Sequence of chain 3.A:
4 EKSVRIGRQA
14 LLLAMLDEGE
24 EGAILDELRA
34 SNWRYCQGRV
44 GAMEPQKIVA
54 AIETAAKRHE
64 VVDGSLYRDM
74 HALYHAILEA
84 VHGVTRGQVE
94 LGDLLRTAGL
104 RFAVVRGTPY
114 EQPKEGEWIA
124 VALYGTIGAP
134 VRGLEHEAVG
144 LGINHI

Sequence of chain 2.B:
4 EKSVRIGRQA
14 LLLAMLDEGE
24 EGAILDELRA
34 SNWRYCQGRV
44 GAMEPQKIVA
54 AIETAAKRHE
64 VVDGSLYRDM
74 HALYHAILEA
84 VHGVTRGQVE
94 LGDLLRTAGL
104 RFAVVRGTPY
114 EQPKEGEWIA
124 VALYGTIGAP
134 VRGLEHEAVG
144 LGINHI

Binding-site contacts:
Ligand atom CD2 contacts residue ALA132 of chain 3.B at 3.7 Å (hydrophobic).
Ligand atom CB contacts residue GLY131 of chain 3.B at 3.6 Å.
Ligand atom N contacts residue TYR70 of chain 2.B at 3.2 Å (h-bond).
Ligand atom N contacts residue HIS74 of chain 2.B at 3.0 Å.
Ligand atom OXT contacts residue ILE130 of chain 3.B at 3.8 Å.
Ligand atom C contacts residue HIS78 of chain 2.B at 3.7 Å.
Ligand atom CG contacts residue ALA132 of chain 3.B at 3.8 Å (hydrophobic).
Ligand atom CD2 contacts residue LEU98 of chain 3.B at 4.0 Å (hydrophobic).
Ligand atom CA contacts residue HIS78 of chain 2.B at 3.6 Å.
Ligand atom CD2 contacts residue GLY131 of chain 3.B at 3.8 Å.
Ligand atom C contacts residue MG1 of chain 2.G at 3.0 Å.
Ligand atom CG contacts residue GLY131 of chain 3.B at 3.6 Å.
Ligand atom CE1 contacts residue TYR70 of chain 2.B at 3.7 Å (hydrophobic).
Ligand atom CA contacts residue TYR77 of chain 2.B at 3.6 Å (hydrophobic).
Ligand atom O contacts residue MG1 of chain 2.G at 2.1 Å.
Ligand atom CG contacts residue TYR77 of chain 2.B at 3.9 Å (hydrophobic).
Ligand atom N contacts residue HIS139 of chain 3.B at 3.3 Å (h-bond).
Ligand atom CE1 contacts residue ALA132 of chain 3.B at 3.5 Å (hydrophobic).
Ligand atom NE2 contacts residue GLY131 of chain 3.B at 4.0 Å.
Ligand atom CD2 contacts residue ARG99 of chain 3.B at 3.7 Å.
Ligand atom CA contacts residue MG1 of chain 2.G at 3.2 Å.
Ligand atom C contacts residue HIS139 of chain 3.B at 3.8 Å.
Ligand atom O contacts residue HIS78 of chain 2.B at 3.1 Å (h-bond).
Ligand atom N contacts residue HIS78 of chain 2.B at 3.2 Å (h-bond).
Ligand atom O contacts residue ARG89 of chain 3.B at 2.8 Å (salt-bridge).
Ligand atom CG contacts residue TYR70 of chain 2.B at 3.7 Å (hydrophobic).
Ligand atom N contacts residue MG1 of chain 2.G at 2.4 Å.
Ligand atom ND1 contacts residue GLY131 of chain 3.B at 3.8 Å.
Ligand atom OXT contacts residue ARG99 of chain 3.B at 2.9 Å (salt-bridge).
Ligand atom O contacts residue HIS139 of chain 3.B at 3.1 Å (h-bond).
Ligand atom CD2 contacts residue TYR77 of chain 2.B at 3.4 Å (hydrophobic).
Ligand atom C contacts residue ARG89 of chain 3.B at 3.4 Å.
Ligand atom C contacts residue ARG99 of chain 3.B at 3.8 Å.
Ligand atom CB contacts residue TYR70 of chain 2.B at 3.9 Å (hydrophobic).
Ligand atom ND1 contacts residue TYR70 of chain 2.B at 2.8 Å (h-bond).
Ligand atom NE2 contacts residue ALA132 of chain 3.B at 3.5 Å (h-bond).
Ligand atom OXT contacts residue ARG89 of chain 3.B at 2.8 Å (salt-bridge).
Ligand atom CE1 contacts residue TYR77 of chain 2.B at 4.0 Å (hydrophobic).
Ligand atom ND1 contacts residue ALA132 of chain 3.B at 3.6 Å (h-bond).
Ligand atom NE2 contacts residue TYR77 of chain 2.B at 3.4 Å.

The small molecule below binds the protein below.
Small molecule (SMILES): N[C@@H](Cc1c[nH]c[nH+]1)C(=O)O

Sequence of chain 3.B:
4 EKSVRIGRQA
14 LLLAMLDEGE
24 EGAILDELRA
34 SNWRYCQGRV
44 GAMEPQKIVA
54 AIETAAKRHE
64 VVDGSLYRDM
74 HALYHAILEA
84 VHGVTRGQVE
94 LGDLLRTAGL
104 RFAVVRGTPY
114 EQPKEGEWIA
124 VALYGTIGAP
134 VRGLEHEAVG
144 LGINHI